Sequence of chain 1.C:
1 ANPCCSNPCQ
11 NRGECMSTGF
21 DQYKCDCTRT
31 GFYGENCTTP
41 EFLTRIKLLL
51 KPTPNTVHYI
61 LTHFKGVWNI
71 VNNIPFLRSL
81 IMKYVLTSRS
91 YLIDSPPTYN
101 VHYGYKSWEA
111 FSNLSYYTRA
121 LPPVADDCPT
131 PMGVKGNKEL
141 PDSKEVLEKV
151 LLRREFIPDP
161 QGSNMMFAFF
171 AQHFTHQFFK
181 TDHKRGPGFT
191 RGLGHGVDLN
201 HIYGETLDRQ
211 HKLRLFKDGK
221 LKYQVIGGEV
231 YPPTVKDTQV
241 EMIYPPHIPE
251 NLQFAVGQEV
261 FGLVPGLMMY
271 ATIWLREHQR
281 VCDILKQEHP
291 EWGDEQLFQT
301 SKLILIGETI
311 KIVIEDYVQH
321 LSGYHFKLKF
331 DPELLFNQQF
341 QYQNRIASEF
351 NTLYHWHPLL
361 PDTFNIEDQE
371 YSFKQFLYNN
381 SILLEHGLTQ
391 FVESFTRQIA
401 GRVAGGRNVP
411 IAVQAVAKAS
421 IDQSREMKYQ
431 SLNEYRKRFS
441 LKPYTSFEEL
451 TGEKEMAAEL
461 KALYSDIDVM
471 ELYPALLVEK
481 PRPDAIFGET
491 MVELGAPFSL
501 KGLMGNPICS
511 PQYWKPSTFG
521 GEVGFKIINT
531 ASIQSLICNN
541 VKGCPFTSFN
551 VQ

This protein binds this small molecule.
Small molecule (SMILES): CC(=O)N[C@@H]1[C@@H](O)[C@H](O)[C@@H](CO)O[C@H]1O

Sequence of chain 1.D:
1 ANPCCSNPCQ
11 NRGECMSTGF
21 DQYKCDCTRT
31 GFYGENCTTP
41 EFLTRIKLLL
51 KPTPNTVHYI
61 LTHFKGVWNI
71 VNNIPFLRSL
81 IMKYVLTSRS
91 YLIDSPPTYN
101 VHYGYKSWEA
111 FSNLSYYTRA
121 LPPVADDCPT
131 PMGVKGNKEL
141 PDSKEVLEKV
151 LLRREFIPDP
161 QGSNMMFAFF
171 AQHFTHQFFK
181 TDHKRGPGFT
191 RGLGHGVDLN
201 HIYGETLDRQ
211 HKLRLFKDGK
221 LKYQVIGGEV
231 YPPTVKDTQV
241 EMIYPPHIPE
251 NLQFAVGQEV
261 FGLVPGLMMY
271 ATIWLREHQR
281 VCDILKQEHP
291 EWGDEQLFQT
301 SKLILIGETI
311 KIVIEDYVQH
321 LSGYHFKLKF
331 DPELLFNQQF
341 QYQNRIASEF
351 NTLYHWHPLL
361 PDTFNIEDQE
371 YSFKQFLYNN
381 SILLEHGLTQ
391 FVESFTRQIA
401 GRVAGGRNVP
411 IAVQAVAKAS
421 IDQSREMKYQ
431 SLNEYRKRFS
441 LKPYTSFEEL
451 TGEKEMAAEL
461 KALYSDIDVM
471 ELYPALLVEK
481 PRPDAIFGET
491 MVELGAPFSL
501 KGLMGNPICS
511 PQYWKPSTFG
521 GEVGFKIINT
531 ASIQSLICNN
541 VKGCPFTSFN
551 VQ

Binding-site contacts:
Ligand atom O4 contacts residue ARG185 of chain 1.C at 3.7 Å.
Ligand atom O5 contacts residue TYR116 of chain 1.C at 3.5 Å.
Ligand atom C1 contacts residue GLU109 of chain 1.C at 3.7 Å.
Ligand atom C5 contacts residue ASN113 of chain 1.C at 3.7 Å.
Ligand atom C1 contacts residue ASN113 of chain 1.C at 1.5 Å.
Ligand atom O6 contacts residue HIS102 of chain 1.C at 4.4 Å.
Ligand atom C2 contacts residue ASN113 of chain 1.C at 2.5 Å.
Ligand atom C4 contacts residue ASN113 of chain 1.C at 4.2 Å.
Ligand atom C3 contacts residue ASN113 of chain 1.C at 3.8 Å.
Ligand atom C5 contacts residue TYR116 of chain 1.C at 4.2 Å (hydrophobic).
Ligand atom C1 contacts residue TYR116 of chain 1.C at 4.1 Å (hydrophobic).
Ligand atom C7 contacts residue LEU207 of chain 1.D at 4.4 Å (hydrophobic).
Ligand atom O6 contacts residue LEU207 of chain 1.D at 3.7 Å.
Ligand atom O7 contacts residue LEU207 of chain 1.D at 3.5 Å.
Ligand atom C4 contacts residue LEU207 of chain 1.D at 4.0 Å (hydrophobic).
Ligand atom C2 contacts residue LEU207 of chain 1.D at 4.5 Å (hydrophobic).
Ligand atom N2 contacts residue ASN113 of chain 1.C at 3.0 Å (h-bond).
Ligand atom C5 contacts residue PHE189 of chain 1.C at 4.2 Å (hydrophobic).
Ligand atom O5 contacts residue GLU109 of chain 1.C at 3.4 Å (salt-bridge).
Ligand atom C6 contacts residue PHE189 of chain 1.C at 4.4 Å (hydrophobic).
Ligand atom O6 contacts residue GLU109 of chain 1.C at 3.7 Å.
Ligand atom O5 contacts residue PHE189 of chain 1.C at 4.4 Å.
Ligand atom C6 contacts residue LEU207 of chain 1.D at 4.3 Å (hydrophobic).
Ligand atom O7 contacts residue ASN113 of chain 1.C at 3.4 Å (h-bond).
Ligand atom C6 contacts residue TYR116 of chain 1.C at 3.6 Å (hydrophobic).
Ligand atom C4 contacts residue ARG185 of chain 1.C at 4.4 Å.
Ligand atom C7 contacts residue ASN113 of chain 1.C at 3.4 Å.
Ligand atom O7 contacts residue GLU109 of chain 1.C at 4.4 Å.
Ligand atom C2 contacts residue GLU109 of chain 1.C at 4.4 Å.
Ligand atom C3 contacts residue ARG185 of chain 1.C at 4.3 Å.
Ligand atom O6 contacts residue TYR116 of chain 1.C at 2.9 Å (h-bond).
Ligand atom C1 contacts residue SER115 of chain 1.C at 4.5 Å.
Ligand atom O6 contacts residue ASN113 of chain 1.C at 4.4 Å.
Ligand atom O5 contacts residue ASN113 of chain 1.C at 2.3 Å (h-bond).